The protein below binds the small molecule below.
Small molecule (SMILES): O=C1NS(=O)(=O)c2ccccc21

Binding-site contacts:
Ligand atom O12 contacts residue HIS55 of chain 1.B at 4.2 Å.
Ligand atom C4 contacts residue GLY56 of chain 1.B at 3.7 Å.
Ligand atom O12 contacts residue THR27 of chain 1.B at 4.3 Å.
Ligand atom S10 contacts residue ILE28 of chain 1.B at 4.3 Å.
Ligand atom C3 contacts residue LYS336 of chain 1.B at 4.5 Å.
Ligand atom O12 contacts residue ILE28 of chain 1.B at 4.2 Å.
Ligand atom C2 contacts residue LYS336 of chain 1.B at 3.1 Å.
Ligand atom C5 contacts residue HIS55 of chain 1.B at 3.7 Å.
Ligand atom N9 contacts residue HIS55 of chain 1.B at 3.5 Å (h-bond).
Ligand atom O12 contacts residue ASN52 of chain 1.B at 3.1 Å.
Ligand atom C6 contacts residue LYS336 of chain 1.B at 3.5 Å.
Ligand atom C4 contacts residue TYR60 of chain 1.B at 3.8 Å (hydrophobic).
Ligand atom C1 contacts residue LYS336 of chain 1.B at 2.4 Å.
Ligand atom C7 contacts residue LYS336 of chain 1.B at 1.3 Å.
Ligand atom C5 contacts residue GLY56 of chain 1.B at 4.3 Å.
Ligand atom C2 contacts residue HIS55 of chain 1.B at 3.7 Å.
Ligand atom O11 contacts residue LYS336 of chain 1.B at 3.9 Å.
Ligand atom C6 contacts residue HIS55 of chain 1.B at 3.7 Å.
Ligand atom C3 contacts residue HIS55 of chain 1.B at 3.8 Å.
Ligand atom C3 contacts residue GLY56 of chain 1.B at 4.1 Å.
Ligand atom O11 contacts residue ILE28 of chain 1.B at 3.4 Å (h-bond).
Ligand atom C7 contacts residue HIS55 of chain 1.B at 4.0 Å.
Ligand atom O11 contacts residue GLY29 of chain 1.B at 3.2 Å.
Ligand atom O11 contacts residue PRO30 of chain 1.B at 4.0 Å.
Ligand atom C4 contacts residue HIS55 of chain 1.B at 3.8 Å.
Ligand atom S10 contacts residue HIS55 of chain 1.B at 4.2 Å.
Ligand atom S10 contacts residue ALA335 of chain 1.B at 4.4 Å.
Ligand atom S10 contacts residue LYS336 of chain 1.B at 3.5 Å (salt-bridge).
Ligand atom C1 contacts residue HIS55 of chain 1.B at 3.6 Å.
Ligand atom O11 contacts residue ALA335 of chain 1.B at 3.2 Å.
Ligand atom N9 contacts residue LYS336 of chain 1.B at 2.4 Å (salt-bridge).
Ligand atom C5 contacts residue TYR60 of chain 1.B at 3.6 Å (hydrophobic).

Sequence of chain 1.B:
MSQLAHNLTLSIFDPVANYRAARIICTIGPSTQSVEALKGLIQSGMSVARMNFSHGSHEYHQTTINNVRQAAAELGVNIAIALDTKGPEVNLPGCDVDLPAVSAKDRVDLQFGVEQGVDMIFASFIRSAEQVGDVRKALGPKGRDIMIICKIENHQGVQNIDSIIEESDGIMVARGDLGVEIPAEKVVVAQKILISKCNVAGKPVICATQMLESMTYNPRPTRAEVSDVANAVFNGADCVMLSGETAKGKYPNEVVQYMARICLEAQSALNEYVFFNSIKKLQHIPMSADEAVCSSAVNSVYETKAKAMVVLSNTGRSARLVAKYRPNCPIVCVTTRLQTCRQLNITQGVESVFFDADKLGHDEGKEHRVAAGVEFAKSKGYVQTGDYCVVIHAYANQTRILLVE